Sequence of chain 1.C:
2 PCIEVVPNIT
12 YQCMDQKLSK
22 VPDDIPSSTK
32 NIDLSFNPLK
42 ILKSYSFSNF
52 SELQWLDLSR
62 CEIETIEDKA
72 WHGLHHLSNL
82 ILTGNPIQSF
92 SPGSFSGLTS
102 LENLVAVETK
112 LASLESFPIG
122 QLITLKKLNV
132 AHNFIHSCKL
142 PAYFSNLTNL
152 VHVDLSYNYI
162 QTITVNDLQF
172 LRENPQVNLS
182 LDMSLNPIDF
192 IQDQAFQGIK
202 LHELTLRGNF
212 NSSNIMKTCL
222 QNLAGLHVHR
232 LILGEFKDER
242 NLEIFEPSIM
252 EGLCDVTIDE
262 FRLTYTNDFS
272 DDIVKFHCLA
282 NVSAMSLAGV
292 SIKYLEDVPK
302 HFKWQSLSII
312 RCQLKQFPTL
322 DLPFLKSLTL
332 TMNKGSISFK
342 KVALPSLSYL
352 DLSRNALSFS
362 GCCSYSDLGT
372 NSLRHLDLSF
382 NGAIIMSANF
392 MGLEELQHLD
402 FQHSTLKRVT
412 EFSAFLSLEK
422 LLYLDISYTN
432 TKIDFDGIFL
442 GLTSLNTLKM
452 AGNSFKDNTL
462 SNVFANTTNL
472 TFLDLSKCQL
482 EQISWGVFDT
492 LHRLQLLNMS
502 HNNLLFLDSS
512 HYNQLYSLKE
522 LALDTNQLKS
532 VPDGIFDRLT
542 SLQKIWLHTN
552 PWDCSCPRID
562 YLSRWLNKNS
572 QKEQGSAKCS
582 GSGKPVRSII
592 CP

Binding-site contacts:
Ligand atom C5 contacts residue ASN179 of chain 1.C at 3.7 Å.
Ligand atom O5 contacts residue HIS203 of chain 1.C at 4.3 Å.
Ligand atom C6 contacts residue VAL152 of chain 1.C at 4.3 Å (hydrophobic).
Ligand atom C3 contacts residue HIS203 of chain 1.C at 3.9 Å.
Ligand atom O6 contacts residue VAL152 of chain 1.C at 3.5 Å.
Ligand atom O5 contacts residue ASN179 of chain 1.C at 2.4 Å (h-bond).
Ligand atom C1 contacts residue ASN179 of chain 1.C at 1.5 Å.
Ligand atom C8 contacts residue ARG231 of chain 1.C at 4.3 Å.
Ligand atom C2 contacts residue HIS203 of chain 1.C at 4.5 Å.
Ligand atom C5 contacts residue HIS203 of chain 1.C at 3.6 Å.
Ligand atom C2 contacts residue ASN179 of chain 1.C at 2.5 Å.
Ligand atom C8 contacts residue ASN179 of chain 1.C at 4.1 Å.
Ligand atom N2 contacts residue ASN179 of chain 1.C at 2.9 Å (h-bond).
Ligand atom C7 contacts residue HIS203 of chain 1.C at 4.4 Å.
Ligand atom C3 contacts residue ASN179 of chain 1.C at 3.8 Å.
Ligand atom C4 contacts residue HIS203 of chain 1.C at 4.1 Å.
Ligand atom O7 contacts residue ARG231 of chain 1.C at 3.5 Å (salt-bridge).
Ligand atom O7 contacts residue HIS203 of chain 1.C at 3.5 Å (h-bond).
Ligand atom O7 contacts residue ASN179 of chain 1.C at 4.4 Å.
Ligand atom C4 contacts residue ASN179 of chain 1.C at 4.3 Å.
Ligand atom O5 contacts residue VAL152 of chain 1.C at 4.2 Å.
Ligand atom O6 contacts residue HIS203 of chain 1.C at 4.5 Å.
Ligand atom C1 contacts residue HIS203 of chain 1.C at 4.1 Å.
Ligand atom C7 contacts residue ARG231 of chain 1.C at 4.4 Å.
Ligand atom O6 contacts residue SER181 of chain 1.C at 4.3 Å.
Ligand atom C7 contacts residue ASN179 of chain 1.C at 3.6 Å.
Ligand atom O4 contacts residue HIS203 of chain 1.C at 4.0 Å.

This protein binds this small molecule.
Small molecule (SMILES): CC(=O)N[C@H]1[C@H](O[C@H]2[C@H](O)[C@@H](NC(C)=O)CO[C@@H]2CO)O[C@H](CO)[C@@H](O)[C@@H]1O